Sequence of chain 1.C:
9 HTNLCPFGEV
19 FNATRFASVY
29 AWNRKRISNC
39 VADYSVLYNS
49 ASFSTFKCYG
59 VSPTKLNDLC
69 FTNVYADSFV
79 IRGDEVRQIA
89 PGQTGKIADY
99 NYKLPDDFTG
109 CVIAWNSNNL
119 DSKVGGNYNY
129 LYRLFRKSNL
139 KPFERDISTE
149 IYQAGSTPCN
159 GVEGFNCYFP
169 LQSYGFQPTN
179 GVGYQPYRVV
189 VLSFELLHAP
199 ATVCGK

A small-molecule ligand and the protein it binds are described below.
Small molecule (SMILES): CC(=O)N[C@H]1[C@H](O[C@H]2[C@H](O)[C@@H](NC(C)=O)CO[C@@H]2CO[C@@H]2O[C@@H](C)[C@@H](O)[C@@H](O)[C@@H]2O)O[C@H](CO)[C@@H](O)[C@@H]1O

Binding-site contacts:
Ligand atom C8 contacts residue PHE15 of chain 1.C at 3.7 Å (hydrophobic).
Ligand atom O7 contacts residue ASN20 of chain 1.C at 4.4 Å.
Ligand atom C4 contacts residue ASN20 of chain 1.C at 4.2 Å.
Ligand atom C1 contacts residue ASN20 of chain 1.C at 1.4 Å.
Ligand atom O3 contacts residue VAL44 of chain 1.C at 4.5 Å.
Ligand atom C8 contacts residue GLY16 of chain 1.C at 3.7 Å.
Ligand atom C5 contacts residue ASN20 of chain 1.C at 3.6 Å.
Ligand atom N2 contacts residue GLY16 of chain 1.C at 4.3 Å.
Ligand atom O7 contacts residue GLY16 of chain 1.C at 3.7 Å.
Ligand atom C8 contacts residue PHE19 of chain 1.C at 4.0 Å (hydrophobic).
Ligand atom C2 contacts residue ASN20 of chain 1.C at 2.5 Å.
Ligand atom O5 contacts residue ASN20 of chain 1.C at 2.3 Å (h-bond).
Ligand atom C7 contacts residue GLY16 of chain 1.C at 3.7 Å.
Ligand atom N2 contacts residue ASN20 of chain 1.C at 3.0 Å (h-bond).
Ligand atom C7 contacts residue PHE15 of chain 1.C at 4.5 Å (hydrophobic).
Ligand atom C3 contacts residue ASN20 of chain 1.C at 3.9 Å.
Ligand atom C7 contacts residue ASN20 of chain 1.C at 3.9 Å.
Ligand atom C8 contacts residue LEU45 of chain 1.C at 3.9 Å (hydrophobic).